The small molecule below binds the protein below.
Small molecule (SMILES): COc1ccc(C(=O)N(CC(C)(C)C)c2cccc(C)n2)c(N2CCC(c3cc4ccc([C@@H](CC(=O)O)C5CC5)cc4o3)CC2)c1

Binding-site contacts:
Ligand atom O4 contacts residue LEU203 of chain 1.A at 3.7 Å.
Ligand atom O1 contacts residue SER136 of chain 1.A at 3.8 Å.
Ligand atom C9 contacts residue ALA115 of chain 1.A at 3.9 Å (hydrophobic).
Ligand atom C21 contacts residue LEU202 of chain 1.A at 3.2 Å (hydrophobic).
Ligand atom C4 contacts residue TYR57 of chain 1.A at 3.9 Å (hydrophobic).
Ligand atom O5 contacts residue ALA112 of chain 1.A at 3.4 Å.
Ligand atom C6 contacts residue SER136 of chain 1.A at 3.6 Å.
Ligand atom C5 contacts residue TYR57 of chain 1.A at 3.6 Å (hydrophobic).
Ligand atom C2 contacts residue PHE130 of chain 1.A at 3.9 Å (hydrophobic).
Ligand atom O3 contacts residue LEU206 of chain 1.A at 3.5 Å.
Ligand atom C26 contacts residue LEU146 of chain 1.A at 3.9 Å (hydrophobic).
Ligand atom C37 contacts residue ILE143 of chain 1.A at 3.5 Å (hydrophobic).
Ligand atom C22 contacts residue LEU146 of chain 1.A at 3.8 Å (hydrophobic).
Ligand atom C36 contacts residue ILE143 of chain 1.A at 3.8 Å (hydrophobic).
Ligand atom O3 contacts residue ILE210 of chain 1.A at 3.3 Å.
Ligand atom C22 contacts residue LEU202 of chain 1.A at 3.3 Å (hydrophobic).
Ligand atom O1 contacts residue TYR127 of chain 1.A at 2.7 Å (h-bond).
Ligand atom C21 contacts residue PRO207 of chain 1.A at 3.6 Å (hydrophobic).
Ligand atom C21 contacts residue LEU146 of chain 1.A at 3.7 Å (hydrophobic).
Ligand atom O5 contacts residue VAL139 of chain 1.A at 3.6 Å.
Ligand atom O2 contacts residue PRO53 of chain 1.A at 3.9 Å.
Ligand atom C6 contacts residue TYR127 of chain 1.A at 3.6 Å (hydrophobic).
Ligand atom C5 contacts residue ALA116 of chain 1.A at 3.9 Å (hydrophobic).
Ligand atom C36 contacts residue GLY108 of chain 1.A at 3.2 Å.
Ligand atom C8 contacts residue VAL139 of chain 1.A at 3.8 Å (hydrophobic).
Ligand atom O2 contacts residue SER136 of chain 1.A at 2.7 Å (h-bond).
Ligand atom O1 contacts residue PRO53 of chain 1.A at 3.7 Å.
Ligand atom C11 contacts residue ALA115 of chain 1.A at 3.9 Å (hydrophobic).
Ligand atom O4 contacts residue PRO207 of chain 1.A at 3.8 Å.
Ligand atom C19 contacts residue GLY108 of chain 1.A at 3.8 Å.
Ligand atom O2 contacts residue TYR57 of chain 1.A at 2.6 Å (h-bond).
Ligand atom C10 contacts residue ALA115 of chain 1.A at 3.6 Å (hydrophobic).
Ligand atom C6 contacts residue TYR57 of chain 1.A at 3.5 Å (hydrophobic).
Ligand atom C8 contacts residue TYR57 of chain 1.A at 3.5 Å (hydrophobic).
Ligand atom C36 contacts residue TYR104 of chain 1.A at 3.3 Å (hydrophobic).
Ligand atom C12 contacts residue LEU119 of chain 1.A at 3.7 Å (hydrophobic).
Ligand atom C37 contacts residue GLY108 of chain 1.A at 3.9 Å.
Ligand atom C20 contacts residue PRO207 of chain 1.A at 3.4 Å (hydrophobic).
Ligand atom C19 contacts residue PRO207 of chain 1.A at 3.6 Å (hydrophobic).
Ligand atom C13 contacts residue ALA115 of chain 1.A at 3.8 Å (hydrophobic).

Sequence of chain 1.A:
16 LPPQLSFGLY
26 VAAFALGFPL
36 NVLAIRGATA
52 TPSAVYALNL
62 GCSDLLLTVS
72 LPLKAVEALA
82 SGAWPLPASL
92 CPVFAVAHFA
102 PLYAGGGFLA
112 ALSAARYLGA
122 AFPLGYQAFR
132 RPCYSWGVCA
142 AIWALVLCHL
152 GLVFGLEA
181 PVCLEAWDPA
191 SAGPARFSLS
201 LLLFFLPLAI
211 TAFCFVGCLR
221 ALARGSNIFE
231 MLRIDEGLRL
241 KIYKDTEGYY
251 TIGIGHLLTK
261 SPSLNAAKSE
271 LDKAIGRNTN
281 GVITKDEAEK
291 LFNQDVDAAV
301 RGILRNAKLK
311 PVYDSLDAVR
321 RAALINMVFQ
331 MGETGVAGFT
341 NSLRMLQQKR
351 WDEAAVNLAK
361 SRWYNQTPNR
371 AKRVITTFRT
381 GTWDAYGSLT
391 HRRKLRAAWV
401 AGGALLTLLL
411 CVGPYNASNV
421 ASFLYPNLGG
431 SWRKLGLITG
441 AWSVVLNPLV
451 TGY